Binding-site contacts:
Ligand atom O6 contacts residue ILE129 of chain 1.A at 3.7 Å.
Ligand atom O1G contacts residue PRO75 of chain 1.A at 4.2 Å.
Ligand atom PB contacts residue ALA13 of chain 1.A at 3.8 Å.
Ligand atom PB contacts residue LYS15 of chain 1.A at 4.1 Å.
Ligand atom O1A contacts residue THR17 of chain 1.A at 3.5 Å (h-bond).
Ligand atom C8 contacts residue LYS15 of chain 1.A at 4.0 Å.
Ligand atom O3A contacts residue ALA13 of chain 1.A at 3.6 Å.
Ligand atom N1 contacts residue ILE129 of chain 1.A at 3.7 Å.
Ligand atom C3B contacts residue ASP12 of chain 1.A at 3.6 Å.
Ligand atom O1B contacts residue ALA13 of chain 1.A at 4.0 Å.
Ligand atom O1A contacts residue LYS15 of chain 1.A at 3.3 Å.
Ligand atom PA contacts residue LYS15 of chain 1.A at 4.2 Å.
Ligand atom PB contacts residue GLY14 of chain 1.A at 4.2 Å.
Ligand atom C6 contacts residue ILE129 of chain 1.A at 4.1 Å (hydrophobic).
Ligand atom O2B contacts residue THR17 of chain 1.A at 3.5 Å (h-bond).
Ligand atom O2B contacts residue THR16 of chain 1.A at 3.9 Å.
Ligand atom O1B contacts residue GLY14 of chain 1.A at 3.5 Å (h-bond).
Ligand atom N1 contacts residue LYS221 of chain 1.A at 3.6 Å.
Ligand atom O1B contacts residue THR17 of chain 1.A at 3.9 Å.
Ligand atom O3A contacts residue GLY14 of chain 1.A at 4.1 Å.
Ligand atom C3B contacts residue ALA13 of chain 1.A at 2.7 Å (hydrophobic).
Ligand atom O3A contacts residue LYS15 of chain 1.A at 3.6 Å.
Ligand atom O2G contacts residue PRO75 of chain 1.A at 4.1 Å.
Ligand atom O1G contacts residue HIS77 of chain 1.A at 4.0 Å.
Ligand atom O3G contacts residue ILE53 of chain 1.A at 2.5 Å.
Ligand atom PB contacts residue THR16 of chain 1.A at 3.9 Å.
Ligand atom O2G contacts residue GLY76 of chain 1.A at 3.5 Å (h-bond).
Ligand atom C6 contacts residue LYS221 of chain 1.A at 3.8 Å.
Ligand atom PG contacts residue ILE53 of chain 1.A at 4.0 Å.
Ligand atom O1A contacts residue LEU18 of chain 1.A at 3.2 Å (h-bond).
Ligand atom O1B contacts residue THR16 of chain 1.A at 2.7 Å (h-bond).
Ligand atom N7 contacts residue LYS15 of chain 1.A at 3.6 Å.
Ligand atom O1G contacts residue ASP12 of chain 1.A at 3.7 Å.
Ligand atom O6 contacts residue LYS221 of chain 1.A at 3.0 Å (salt-bridge).
Ligand atom O1G contacts residue GLY76 of chain 1.A at 2.9 Å (h-bond).
Ligand atom O6 contacts residue ALA220 of chain 1.A at 3.5 Å.
Ligand atom PG contacts residue GLY76 of chain 1.A at 3.8 Å.
Ligand atom O2A contacts residue THR17 of chain 1.A at 3.8 Å.
Ligand atom O1A contacts residue THR16 of chain 1.A at 3.8 Å.
Ligand atom O1B contacts residue LYS15 of chain 1.A at 3.2 Å (salt-bridge).

This small molecule binds to this protein.
Small molecule (SMILES): Nc1nc2c(ncn2[C@@H]2O[C@H](CO[P](=O)(O)O[P](=O)(O)CP(=O)(O)O)[C@@H](O)[C@H]2O)c(=O)[nH]1

Sequence of chain 1.A:
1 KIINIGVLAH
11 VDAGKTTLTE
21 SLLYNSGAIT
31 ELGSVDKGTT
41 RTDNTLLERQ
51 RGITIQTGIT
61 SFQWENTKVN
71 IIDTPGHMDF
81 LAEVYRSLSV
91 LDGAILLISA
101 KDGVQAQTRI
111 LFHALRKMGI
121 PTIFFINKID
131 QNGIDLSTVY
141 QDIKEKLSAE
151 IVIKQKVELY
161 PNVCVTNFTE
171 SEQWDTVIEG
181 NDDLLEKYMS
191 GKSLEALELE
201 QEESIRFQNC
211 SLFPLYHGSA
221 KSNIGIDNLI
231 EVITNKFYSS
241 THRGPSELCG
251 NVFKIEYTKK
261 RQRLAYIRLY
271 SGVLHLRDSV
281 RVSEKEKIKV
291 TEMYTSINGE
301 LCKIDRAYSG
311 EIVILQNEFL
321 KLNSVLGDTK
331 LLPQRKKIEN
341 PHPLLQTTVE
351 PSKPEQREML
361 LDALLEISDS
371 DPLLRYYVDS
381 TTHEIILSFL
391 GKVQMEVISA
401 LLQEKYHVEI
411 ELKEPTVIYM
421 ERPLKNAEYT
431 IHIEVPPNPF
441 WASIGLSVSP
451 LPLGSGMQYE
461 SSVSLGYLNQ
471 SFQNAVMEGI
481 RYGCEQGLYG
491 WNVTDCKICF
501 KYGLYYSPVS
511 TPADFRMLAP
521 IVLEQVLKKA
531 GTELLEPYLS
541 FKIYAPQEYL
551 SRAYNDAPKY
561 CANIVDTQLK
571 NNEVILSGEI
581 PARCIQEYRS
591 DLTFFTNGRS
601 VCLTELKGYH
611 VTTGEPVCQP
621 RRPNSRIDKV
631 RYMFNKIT